Binding-site contacts:
Ligand atom O5 contacts residue ASN266 of chain 1.C at 2.4 Å (h-bond).
Ligand atom C3 contacts residue ASN266 of chain 1.C at 3.8 Å.
Ligand atom N2 contacts residue ASN266 of chain 1.C at 2.9 Å (h-bond).
Ligand atom C8 contacts residue ASN264 of chain 1.C at 3.5 Å.
Ligand atom C7 contacts residue ASN264 of chain 1.C at 4.0 Å.
Ligand atom C7 contacts residue ASN266 of chain 1.C at 3.4 Å.
Ligand atom O7 contacts residue ASN266 of chain 1.C at 3.5 Å (h-bond).
Ligand atom C8 contacts residue ASN266 of chain 1.C at 4.5 Å.
Ligand atom C4 contacts residue ASN266 of chain 1.C at 4.2 Å.
Ligand atom N2 contacts residue GLU265 of chain 1.C at 4.2 Å.
Ligand atom C5 contacts residue ASN266 of chain 1.C at 3.7 Å.
Ligand atom C1 contacts residue ASN266 of chain 1.C at 1.4 Å.
Ligand atom C8 contacts residue GLU265 of chain 1.C at 3.8 Å.
Ligand atom C2 contacts residue ASN266 of chain 1.C at 2.5 Å.
Ligand atom O7 contacts residue ASN264 of chain 1.C at 4.3 Å.

Sequence of chain 1.C:
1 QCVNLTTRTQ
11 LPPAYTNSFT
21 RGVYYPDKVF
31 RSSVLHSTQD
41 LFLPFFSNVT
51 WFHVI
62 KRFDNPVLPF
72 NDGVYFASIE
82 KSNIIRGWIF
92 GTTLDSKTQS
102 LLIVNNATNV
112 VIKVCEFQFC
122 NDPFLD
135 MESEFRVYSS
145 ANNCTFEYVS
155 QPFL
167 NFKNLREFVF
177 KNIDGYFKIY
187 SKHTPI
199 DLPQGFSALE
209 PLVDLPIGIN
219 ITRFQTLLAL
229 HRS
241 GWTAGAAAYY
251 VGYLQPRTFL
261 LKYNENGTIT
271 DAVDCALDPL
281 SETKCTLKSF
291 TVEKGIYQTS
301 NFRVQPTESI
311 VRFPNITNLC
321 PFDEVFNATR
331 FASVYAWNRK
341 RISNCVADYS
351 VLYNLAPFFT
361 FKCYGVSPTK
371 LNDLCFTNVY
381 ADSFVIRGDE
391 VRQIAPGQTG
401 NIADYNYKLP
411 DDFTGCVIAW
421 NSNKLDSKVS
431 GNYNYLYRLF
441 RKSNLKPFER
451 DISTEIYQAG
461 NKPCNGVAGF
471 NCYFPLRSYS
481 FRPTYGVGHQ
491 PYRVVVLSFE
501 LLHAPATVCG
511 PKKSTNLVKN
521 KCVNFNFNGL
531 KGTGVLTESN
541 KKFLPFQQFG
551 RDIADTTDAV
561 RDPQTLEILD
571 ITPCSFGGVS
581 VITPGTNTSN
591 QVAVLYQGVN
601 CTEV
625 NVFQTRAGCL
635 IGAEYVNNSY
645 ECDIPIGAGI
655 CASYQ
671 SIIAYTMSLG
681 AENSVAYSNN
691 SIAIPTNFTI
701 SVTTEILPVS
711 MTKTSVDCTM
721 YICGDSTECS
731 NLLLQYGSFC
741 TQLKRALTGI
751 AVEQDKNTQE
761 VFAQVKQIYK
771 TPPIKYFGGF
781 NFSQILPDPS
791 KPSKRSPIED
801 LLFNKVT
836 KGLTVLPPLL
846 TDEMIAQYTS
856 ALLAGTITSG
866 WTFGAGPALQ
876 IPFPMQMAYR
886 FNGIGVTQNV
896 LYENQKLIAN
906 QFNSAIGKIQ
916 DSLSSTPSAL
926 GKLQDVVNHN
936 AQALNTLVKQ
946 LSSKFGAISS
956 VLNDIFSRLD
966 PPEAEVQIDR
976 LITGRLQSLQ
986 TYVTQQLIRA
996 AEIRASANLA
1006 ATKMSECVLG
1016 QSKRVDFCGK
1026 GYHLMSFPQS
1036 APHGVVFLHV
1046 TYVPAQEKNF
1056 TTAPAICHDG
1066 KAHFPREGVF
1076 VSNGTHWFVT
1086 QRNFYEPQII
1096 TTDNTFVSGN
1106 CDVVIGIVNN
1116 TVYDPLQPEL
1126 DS

The small molecule below binds the protein below.
Small molecule (SMILES): CC(=O)N[C@@H]1[C@@H](O)[C@H](O)[C@@H](CO)O[C@H]1O